A small-molecule ligand and the protein it binds are described below.
Small molecule (SMILES): CC(=O)N[C@@H]1[C@@H](O)[C@H](O)[C@@H](CO)O[C@H]1O

Sequence of chain 1.B:
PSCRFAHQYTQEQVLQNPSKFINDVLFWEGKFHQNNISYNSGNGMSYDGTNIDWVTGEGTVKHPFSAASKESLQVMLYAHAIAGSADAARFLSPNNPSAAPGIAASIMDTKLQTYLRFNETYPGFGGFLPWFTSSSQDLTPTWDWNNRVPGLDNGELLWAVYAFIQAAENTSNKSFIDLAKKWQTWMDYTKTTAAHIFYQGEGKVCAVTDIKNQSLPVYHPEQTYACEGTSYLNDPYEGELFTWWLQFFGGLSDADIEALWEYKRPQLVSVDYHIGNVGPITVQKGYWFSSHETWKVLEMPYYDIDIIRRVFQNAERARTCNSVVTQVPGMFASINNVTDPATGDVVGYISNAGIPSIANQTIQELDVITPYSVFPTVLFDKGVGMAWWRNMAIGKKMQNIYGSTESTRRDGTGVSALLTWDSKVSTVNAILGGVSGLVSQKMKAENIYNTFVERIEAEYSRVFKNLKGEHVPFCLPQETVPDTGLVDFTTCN

Binding-site contacts:
Ligand atom C4 contacts residue CIT1 of chain 1.K at 3.4 Å.
Ligand atom C4 contacts residue ASN225 of chain 1.B at 4.2 Å.
Ligand atom N2 contacts residue CIT1 of chain 1.K at 4.0 Å.
Ligand atom O5 contacts residue CIT1 of chain 1.K at 2.7 Å (h-bond).
Ligand atom C5 contacts residue ASN225 of chain 1.B at 3.6 Å.
Ligand atom C6 contacts residue CIT1 of chain 1.K at 3.5 Å.
Ligand atom O3 contacts residue CIT1 of chain 1.K at 2.6 Å (h-bond).
Ligand atom O6 contacts residue CIT1 of chain 1.K at 2.7 Å (h-bond).
Ligand atom O5 contacts residue LEU228 of chain 1.B at 4.3 Å.
Ligand atom O7 contacts residue ASN225 of chain 1.B at 3.5 Å (h-bond).
Ligand atom O5 contacts residue ASN225 of chain 1.B at 2.3 Å (h-bond).
Ligand atom C7 contacts residue ASN225 of chain 1.B at 3.5 Å.
Ligand atom C7 contacts residue CIT1 of chain 1.K at 3.9 Å.
Ligand atom C3 contacts residue ASN225 of chain 1.B at 3.8 Å.
Ligand atom C5 contacts residue CIT1 of chain 1.K at 3.4 Å.
Ligand atom C2 contacts residue CIT1 of chain 1.K at 3.3 Å.
Ligand atom C1 contacts residue CIT1 of chain 1.K at 3.4 Å.
Ligand atom C2 contacts residue ASN225 of chain 1.B at 2.5 Å.
Ligand atom C1 contacts residue ASN225 of chain 1.B at 1.4 Å.
Ligand atom N2 contacts residue ASN225 of chain 1.B at 3.0 Å (h-bond).
Ligand atom C5 contacts residue SER227 of chain 1.B at 3.7 Å.
Ligand atom C3 contacts residue CIT1 of chain 1.K at 3.4 Å.
Ligand atom C6 contacts residue SER227 of chain 1.B at 3.9 Å.
Ligand atom O7 contacts residue CIT1 of chain 1.K at 3.0 Å (h-bond).
Ligand atom O6 contacts residue LEU228 of chain 1.B at 4.3 Å.
Ligand atom O5 contacts residue SER227 of chain 1.B at 3.7 Å.
Ligand atom C1 contacts residue SER227 of chain 1.B at 4.1 Å.